Sequence of chain 1.E:
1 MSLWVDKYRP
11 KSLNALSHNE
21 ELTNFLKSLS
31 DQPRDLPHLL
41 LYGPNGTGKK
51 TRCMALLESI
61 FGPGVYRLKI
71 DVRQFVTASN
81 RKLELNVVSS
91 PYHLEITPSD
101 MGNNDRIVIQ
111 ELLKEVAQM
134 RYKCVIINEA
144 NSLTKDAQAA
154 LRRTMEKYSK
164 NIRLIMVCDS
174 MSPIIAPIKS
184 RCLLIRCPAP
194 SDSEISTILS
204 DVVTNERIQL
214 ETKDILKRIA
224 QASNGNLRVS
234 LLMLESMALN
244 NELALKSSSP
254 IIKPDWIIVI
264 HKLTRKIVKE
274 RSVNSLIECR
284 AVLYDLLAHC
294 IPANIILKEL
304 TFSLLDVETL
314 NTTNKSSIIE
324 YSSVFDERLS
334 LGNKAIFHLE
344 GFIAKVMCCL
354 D

The protein below binds the small molecule below.
Small molecule (SMILES): Nc1ncnc2c1ncn2[C@@H]1O[C@H](COP(=O)(O)OP(=O)(O)OP(O)(O)=S)[C@@H](O)[C@H]1O

Sequence of chain 1.D:
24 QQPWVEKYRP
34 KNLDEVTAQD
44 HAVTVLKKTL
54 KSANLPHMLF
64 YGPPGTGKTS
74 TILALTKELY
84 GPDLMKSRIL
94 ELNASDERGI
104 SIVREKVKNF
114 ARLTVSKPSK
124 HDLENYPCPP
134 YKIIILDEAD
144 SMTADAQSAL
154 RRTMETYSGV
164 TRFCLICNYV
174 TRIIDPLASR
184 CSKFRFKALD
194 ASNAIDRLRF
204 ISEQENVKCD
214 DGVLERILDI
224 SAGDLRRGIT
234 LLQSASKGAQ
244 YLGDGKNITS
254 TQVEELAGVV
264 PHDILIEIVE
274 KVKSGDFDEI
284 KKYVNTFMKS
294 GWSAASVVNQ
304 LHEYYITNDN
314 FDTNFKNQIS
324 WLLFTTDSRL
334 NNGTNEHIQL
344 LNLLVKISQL

Binding-site contacts:
Ligand atom PB contacts residue GLY68 of chain 1.D at 3.5 Å.
Ligand atom O2B contacts residue GLU159 of chain 1.E at 3.4 Å (salt-bridge).
Ligand atom PG contacts residue ARG184 of chain 1.E at 3.4 Å.
Ligand atom O3B contacts residue GLY68 of chain 1.D at 2.8 Å (h-bond).
Ligand atom N6 contacts residue VAL39 of chain 1.D at 3.3 Å.
Ligand atom N7 contacts residue GLY68 of chain 1.D at 3.5 Å (h-bond).
Ligand atom PA contacts residue SER73 of chain 1.D at 3.5 Å.
Ligand atom O2G contacts residue ARG184 of chain 1.E at 2.7 Å (salt-bridge).
Ligand atom O3G contacts residue MG1 of chain 1.O at 2.1 Å.
Ligand atom O3G contacts residue GLU159 of chain 1.E at 3.2 Å (salt-bridge).
Ligand atom O1B contacts residue THR69 of chain 1.D at 3.4 Å (h-bond).
Ligand atom O1B contacts residue GLY68 of chain 1.D at 3.5 Å (h-bond).
Ligand atom O3A contacts residue ARG229 of chain 1.D at 3.4 Å (salt-bridge).
Ligand atom N7 contacts residue GLY70 of chain 1.D at 3.4 Å (h-bond).
Ligand atom O2A contacts residue GLU159 of chain 1.E at 2.3 Å (salt-bridge).
Ligand atom O2' contacts residue TYR31 of chain 1.D at 3.2 Å (h-bond).
Ligand atom O1B contacts residue GLY70 of chain 1.D at 3.1 Å (h-bond).
Ligand atom C5' contacts residue ARG229 of chain 1.D at 3.4 Å.
Ligand atom O2B contacts residue THR72 of chain 1.D at 3.0 Å (h-bond).
Ligand atom O3A contacts residue GLY68 of chain 1.D at 3.5 Å.
Ligand atom O1A contacts residue GLY70 of chain 1.D at 3.3 Å.
Ligand atom C8 contacts residue GLY68 of chain 1.D at 3.1 Å.
Ligand atom O2A contacts residue ARG229 of chain 1.D at 3.2 Å (salt-bridge).
Ligand atom N7 contacts residue THR69 of chain 1.D at 3.1 Å (h-bond).
Ligand atom PG contacts residue MG1 of chain 1.O at 3.6 Å.
Ligand atom O2' contacts residue PRO33 of chain 1.D at 3.3 Å.
Ligand atom O3' contacts residue VAL28 of chain 1.D at 2.6 Å (h-bond).
Ligand atom O1A contacts residue SER73 of chain 1.D at 2.5 Å (h-bond).
Ligand atom S1G contacts residue LYS71 of chain 1.D at 2.8 Å (salt-bridge).
Ligand atom O3G contacts residue ARG184 of chain 1.E at 3.3 Å (salt-bridge).
Ligand atom C8 contacts residue GLY70 of chain 1.D at 3.5 Å.
Ligand atom O1B contacts residue LYS71 of chain 1.D at 2.8 Å (salt-bridge).
Ligand atom O2A contacts residue ARG32 of chain 1.D at 3.4 Å (salt-bridge).
Ligand atom O2B contacts residue MG1 of chain 1.O at 2.5 Å.
Ligand atom O3B contacts residue ARG229 of chain 1.D at 3.2 Å (salt-bridge).
Ligand atom O3A contacts residue GLY70 of chain 1.D at 3.2 Å (h-bond).
Ligand atom N6 contacts residue ALA41 of chain 1.D at 3.3 Å.
Ligand atom C3' contacts residue VAL28 of chain 1.D at 3.2 Å (hydrophobic).
Ligand atom O5' contacts residue SER73 of chain 1.D at 3.3 Å (h-bond).
Ligand atom O2G contacts residue ARG229 of chain 1.D at 3.1 Å (salt-bridge).